Sequence of chain 1.A:
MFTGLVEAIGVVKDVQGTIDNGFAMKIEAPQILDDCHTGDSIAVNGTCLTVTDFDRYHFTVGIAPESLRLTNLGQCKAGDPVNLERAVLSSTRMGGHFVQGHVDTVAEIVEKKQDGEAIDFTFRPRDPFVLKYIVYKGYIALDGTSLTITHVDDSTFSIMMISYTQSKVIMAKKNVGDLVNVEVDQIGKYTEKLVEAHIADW

A protein and the small-molecule ligand that binds it are described below.
Small molecule (SMILES): O=C(O)CCc1nc2c(=O)[nH]c(=O)[nH]c2n(C[C@H](O)[C@H](O)[C@H](O)CO)c1=O

Binding-site contacts:
Ligand atom C11 contacts residue CYS48 of chain 1.A at 3.6 Å (hydrophobic).
Ligand atom O23 contacts residue GLY101 of chain 1.A at 3.0 Å (h-bond).
Ligand atom O16 contacts residue HG1 of chain 1.B at 3.7 Å.
Ligand atom O15 contacts residue SER67 of chain 1.A at 2.7 Å (h-bond).
Ligand atom O14 contacts residue THR50 of chain 1.A at 2.9 Å (h-bond).
Ligand atom C18 contacts residue CYS48 of chain 1.A at 3.5 Å (hydrophobic).
Ligand atom O16 contacts residue HIS102 of chain 1.A at 3.0 Å (h-bond).
Ligand atom C6 contacts residue GLY62 of chain 1.A at 3.5 Å.
Ligand atom O23 contacts residue HIS102 of chain 1.A at 3.4 Å.
Ligand atom N1 contacts residue GLY62 of chain 1.A at 2.7 Å (h-bond).
Ligand atom O19 contacts residue GLY101 of chain 1.A at 3.2 Å (h-bond).
Ligand atom N7 contacts residue CYS48 of chain 1.A at 3.7 Å.
Ligand atom N10 contacts residue CYS48 of chain 1.A at 3.2 Å (h-bond).
Ligand atom O26 contacts residue VAL103 of chain 1.A at 2.8 Å (h-bond).
Ligand atom O23 contacts residue THR47 of chain 1.A at 3.6 Å.
Ligand atom N3 contacts residue SER67 of chain 1.A at 3.1 Å (h-bond).
Ligand atom C2 contacts residue SER67 of chain 1.A at 3.3 Å.
Ligand atom N1 contacts residue LEU49 of chain 1.A at 3.4 Å.
Ligand atom O15 contacts residue GLY62 of chain 1.A at 3.7 Å.
Ligand atom C25 contacts residue VAL103 of chain 1.A at 3.4 Å (hydrophobic).
Ligand atom C18 contacts residue SER67 of chain 1.A at 3.5 Å.
Ligand atom C4 contacts residue CYS48 of chain 1.A at 3.3 Å (hydrophobic).
Ligand atom O19 contacts residue CYS48 of chain 1.A at 2.8 Å (h-bond).
Ligand atom C9 contacts residue CYS48 of chain 1.A at 3.3 Å (hydrophobic).
Ligand atom C6 contacts residue THR50 of chain 1.A at 3.6 Å.
Ligand atom C20 contacts residue SER67 of chain 1.A at 3.5 Å.
Ligand atom C2 contacts residue LEU49 of chain 1.A at 3.4 Å (hydrophobic).
Ligand atom C2 contacts residue GLY62 of chain 1.A at 3.6 Å.
Ligand atom O19 contacts residue HIS102 of chain 1.A at 3.5 Å.
Ligand atom O23 contacts residue VAL103 of chain 1.A at 2.9 Å (h-bond).
Ligand atom O28 contacts residue HG1 of chain 1.B at 3.4 Å.
Ligand atom O15 contacts residue ALA64 of chain 1.A at 2.7 Å (h-bond).
Ligand atom O15 contacts residue ILE63 of chain 1.A at 3.5 Å.
Ligand atom O14 contacts residue GLY62 of chain 1.A at 3.5 Å (h-bond).
Ligand atom O21 contacts residue SER67 of chain 1.A at 2.8 Å (h-bond).
Ligand atom C8 contacts residue THR50 of chain 1.A at 3.7 Å.
Ligand atom C8 contacts residue CYS48 of chain 1.A at 3.6 Å (hydrophobic).
Ligand atom C5 contacts residue CYS48 of chain 1.A at 3.5 Å (hydrophobic).
Ligand atom N7 contacts residue THR50 of chain 1.A at 3.0 Å (h-bond).
Ligand atom C11 contacts residue THR50 of chain 1.A at 3.4 Å.